Binding-site contacts:
Ligand atom C5 contacts residue BMA3 of chain 1.J at 2.8 Å.
Ligand atom O5 contacts residue BMA3 of chain 1.J at 2.5 Å (h-bond).
Ligand atom O4 contacts residue BMA3 of chain 1.J at 4.3 Å.
Ligand atom O2 contacts residue BMA3 of chain 1.J at 3.6 Å.
Ligand atom O3 contacts residue BMA3 of chain 1.J at 4.0 Å.
Ligand atom C1 contacts residue BMA3 of chain 1.J at 1.6 Å.
Ligand atom C4 contacts residue BMA3 of chain 1.J at 3.3 Å.
Ligand atom C2 contacts residue BMA3 of chain 1.J at 2.3 Å.
Ligand atom C3 contacts residue BMA3 of chain 1.J at 2.7 Å.
Ligand atom C6 contacts residue BMA3 of chain 1.J at 4.2 Å.

A small-molecule ligand and the protein it binds are described below.
Small molecule (SMILES): OC[C@H]1O[C@H](O)[C@@H](O)[C@@H](O)[C@@H]1O